Binding-site contacts:
Ligand atom C11 contacts residue VAL293 of chain 1.B at 4.4 Å (hydrophobic).
Ligand atom C2 contacts residue VAL85 of chain 1.B at 4.5 Å (hydrophobic).
Ligand atom O3 contacts residue ALA242 of chain 1.B at 3.4 Å (h-bond).
Ligand atom C19 contacts residue ILE292 of chain 1.B at 2.5 Å (hydrophobic).
Ligand atom O17 contacts residue VAL293 of chain 1.B at 3.1 Å.
Ligand atom C3 contacts residue ALA242 of chain 1.B at 4.2 Å (hydrophobic).
Ligand atom C6 contacts residue SER388 of chain 1.B at 4.4 Å.
Ligand atom C3 contacts residue THR246 of chain 1.B at 4.3 Å.
Ligand atom C4 contacts residue THR246 of chain 1.B at 4.0 Å.
Ligand atom C2 contacts residue HEM1 of chain 1.E at 3.7 Å.
Ligand atom C12 contacts residue VAL293 of chain 1.B at 3.0 Å (hydrophobic).
Ligand atom C1 contacts residue VAL85 of chain 1.B at 4.4 Å (hydrophobic).
Ligand atom C19 contacts residue HEM1 of chain 1.E at 4.3 Å.
Ligand atom C4 contacts residue ALA289 of chain 1.B at 4.4 Å (hydrophobic).
Ligand atom C6 contacts residue ALA289 of chain 1.B at 4.2 Å (hydrophobic).
Ligand atom C16 contacts residue SER388 of chain 1.B at 4.3 Å.
Ligand atom O3 contacts residue HEM1 of chain 1.E at 3.1 Å.
Ligand atom C6 contacts residue MET389 of chain 1.B at 3.8 Å (hydrophobic).
Ligand atom C18 contacts residue VAL293 of chain 1.B at 3.0 Å (hydrophobic).
Ligand atom C7 contacts residue SER388 of chain 1.B at 4.2 Å.
Ligand atom C10 contacts residue ILE292 of chain 1.B at 4.1 Å (hydrophobic).
Ligand atom C3 contacts residue HEM1 of chain 1.E at 3.8 Å.
Ligand atom C19 contacts residue MET291 of chain 1.B at 4.1 Å (hydrophobic).
Ligand atom C17 contacts residue VAL293 of chain 1.B at 3.7 Å (hydrophobic).
Ligand atom C15 contacts residue SER388 of chain 1.B at 3.4 Å.
Ligand atom C2 contacts residue ALA242 of chain 1.B at 4.4 Å (hydrophobic).
Ligand atom C7 contacts residue MET389 of chain 1.B at 4.0 Å (hydrophobic).
Ligand atom C18 contacts residue MET291 of chain 1.B at 4.3 Å (hydrophobic).
Ligand atom O3 contacts residue THR246 of chain 1.B at 3.8 Å.
Ligand atom C13 contacts residue VAL293 of chain 1.B at 3.3 Å (hydrophobic).

This protein binds this small molecule.
Small molecule (SMILES): C[C@]12CC[C@H]3[C@@H](CCC4=CC(=O)CC[C@@]43C)[C@@H]1CC[C@@H]2O

Sequence of chain 1.B:
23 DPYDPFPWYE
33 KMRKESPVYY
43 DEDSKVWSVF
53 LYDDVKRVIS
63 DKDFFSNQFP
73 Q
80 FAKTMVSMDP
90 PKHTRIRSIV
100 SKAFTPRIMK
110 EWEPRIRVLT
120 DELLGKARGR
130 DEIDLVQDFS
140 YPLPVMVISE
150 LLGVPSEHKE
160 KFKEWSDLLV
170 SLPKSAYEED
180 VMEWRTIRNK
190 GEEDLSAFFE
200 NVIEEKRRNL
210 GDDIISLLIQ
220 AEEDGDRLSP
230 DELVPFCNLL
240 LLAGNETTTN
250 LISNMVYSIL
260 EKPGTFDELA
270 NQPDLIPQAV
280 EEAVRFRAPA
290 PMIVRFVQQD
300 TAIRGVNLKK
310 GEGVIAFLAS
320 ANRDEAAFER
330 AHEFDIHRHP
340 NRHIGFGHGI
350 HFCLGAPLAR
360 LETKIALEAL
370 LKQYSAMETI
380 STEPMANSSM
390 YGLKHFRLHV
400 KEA